Binding-site contacts:
Ligand atom C8 contacts residue THR14 of chain 3.A at 4.1 Å.
Ligand atom C7 contacts residue ASN12 of chain 3.A at 3.4 Å.
Ligand atom C5 contacts residue ASN12 of chain 3.A at 3.6 Å.
Ligand atom O7 contacts residue GLY13 of chain 3.A at 3.5 Å (h-bond).
Ligand atom O7 contacts residue THR14 of chain 3.A at 4.4 Å.
Ligand atom C2 contacts residue ASN12 of chain 3.A at 2.7 Å.
Ligand atom C4 contacts residue ASN12 of chain 3.A at 4.3 Å.
Ligand atom C3 contacts residue ASN12 of chain 3.A at 3.9 Å.
Ligand atom C1 contacts residue ASN12 of chain 3.A at 1.4 Å.
Ligand atom N2 contacts residue ASN12 of chain 3.A at 3.2 Å (h-bond).
Ligand atom O5 contacts residue ASN12 of chain 3.A at 2.3 Å (h-bond).
Ligand atom O7 contacts residue ASN12 of chain 3.A at 2.9 Å (h-bond).

Sequence of chain 3.A:
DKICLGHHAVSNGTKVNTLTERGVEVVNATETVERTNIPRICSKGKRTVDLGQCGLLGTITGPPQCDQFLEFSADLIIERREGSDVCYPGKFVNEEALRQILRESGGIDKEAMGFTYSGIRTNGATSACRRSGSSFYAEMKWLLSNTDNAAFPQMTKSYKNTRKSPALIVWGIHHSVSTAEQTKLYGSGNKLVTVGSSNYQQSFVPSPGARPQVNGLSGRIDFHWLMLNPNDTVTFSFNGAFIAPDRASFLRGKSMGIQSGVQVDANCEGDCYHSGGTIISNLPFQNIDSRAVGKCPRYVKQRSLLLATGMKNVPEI

A protein and the small-molecule ligand that binds it are described below.
Small molecule (SMILES): CC(=O)N[C@@H]1[C@@H](O)[C@H](O)[C@@H](CO)O[C@H]1O